Binding-site contacts:
Ligand atom C12 contacts residue SER185 of chain 1.A at 3.6 Å.
Ligand atom C13 contacts residue PHE249 of chain 1.A at 3.8 Å (hydrophobic).
Ligand atom C10 contacts residue PHE171 of chain 1.A at 3.8 Å (hydrophobic).
Ligand atom C22 contacts residue TRP272 of chain 1.A at 3.8 Å (hydrophobic).
Ligand atom O1 contacts residue TYR275 of chain 1.A at 3.6 Å.
Ligand atom C17 contacts residue ASN271 of chain 1.A at 3.6 Å.
Ligand atom C2 contacts residue ASP91 of chain 1.A at 3.6 Å.
Ligand atom C1 contacts residue PHE248 of chain 1.A at 3.8 Å (hydrophobic).
Ligand atom O3 contacts residue ASN271 of chain 1.A at 2.8 Å (h-bond).
Ligand atom C16 contacts residue ASP91 of chain 1.A at 3.2 Å.
Ligand atom C23 contacts residue TRP87 of chain 1.A at 3.7 Å (hydrophobic).
Ligand atom C11 contacts residue ASN252 of chain 1.A at 3.5 Å.
Ligand atom C1 contacts residue ASN271 of chain 1.A at 3.5 Å.
Ligand atom N2 contacts residue ASN271 of chain 1.A at 2.8 Å (h-bond).
Ligand atom O4 contacts residue ASN271 of chain 1.A at 3.4 Å (h-bond).
Ligand atom C23 contacts residue TYR275 of chain 1.A at 3.5 Å (hydrophobic).
Ligand atom C10 contacts residue ASN252 of chain 1.A at 3.3 Å.
Ligand atom C21 contacts residue TRP272 of chain 1.A at 3.7 Å (hydrophobic).
Ligand atom C18 contacts residue ASN271 of chain 1.A at 3.4 Å.
Ligand atom O1 contacts residue TRP245 of chain 1.A at 3.8 Å.
Ligand atom O1 contacts residue ASN271 of chain 1.A at 2.8 Å (h-bond).
Ligand atom C6 contacts residue SER181 of chain 1.A at 3.6 Å.
Ligand atom C24 contacts residue ASN271 of chain 1.A at 3.2 Å.
Ligand atom O3 contacts residue TYR275 of chain 1.A at 3.4 Å (h-bond).
Ligand atom N1 contacts residue SER181 of chain 1.A at 2.8 Å (h-bond).
Ligand atom O2 contacts residue PHE248 of chain 1.A at 3.6 Å.
Ligand atom C19 contacts residue ASN271 of chain 1.A at 3.7 Å.
Ligand atom C5 contacts residue PHE171 of chain 1.A at 3.8 Å (hydrophobic).
Ligand atom N2 contacts residue ASP91 of chain 1.A at 3.1 Å (salt-bridge).
Ligand atom C3 contacts residue PHE249 of chain 1.A at 3.6 Å (hydrophobic).
Ligand atom C14 contacts residue VAL95 of chain 1.A at 3.8 Å (hydrophobic).
Ligand atom C9 contacts residue TYR177 of chain 1.A at 3.6 Å (hydrophobic).
Ligand atom C9 contacts residue ASN252 of chain 1.A at 3.5 Å.
Ligand atom C11 contacts residue PHE171 of chain 1.A at 3.4 Å (hydrophobic).
Ligand atom C14 contacts residue PHE249 of chain 1.A at 3.6 Å (hydrophobic).
Ligand atom C1 contacts residue ASP91 of chain 1.A at 3.5 Å.
Ligand atom O1 contacts residue ASP91 of chain 1.A at 2.7 Å (salt-bridge).
Ligand atom C12 contacts residue VAL92 of chain 1.A at 3.8 Å (hydrophobic).
Ligand atom C8 contacts residue PHE171 of chain 1.A at 3.4 Å (hydrophobic).
Ligand atom C15 contacts residue ASP91 of chain 1.A at 3.3 Å.

This small molecule binds to this protein.
Small molecule (SMILES): COc1ccccc1OCCNC[C@H](O)COc1cccc2[nH]c3ccccc3c12

Sequence of chain 1.A:
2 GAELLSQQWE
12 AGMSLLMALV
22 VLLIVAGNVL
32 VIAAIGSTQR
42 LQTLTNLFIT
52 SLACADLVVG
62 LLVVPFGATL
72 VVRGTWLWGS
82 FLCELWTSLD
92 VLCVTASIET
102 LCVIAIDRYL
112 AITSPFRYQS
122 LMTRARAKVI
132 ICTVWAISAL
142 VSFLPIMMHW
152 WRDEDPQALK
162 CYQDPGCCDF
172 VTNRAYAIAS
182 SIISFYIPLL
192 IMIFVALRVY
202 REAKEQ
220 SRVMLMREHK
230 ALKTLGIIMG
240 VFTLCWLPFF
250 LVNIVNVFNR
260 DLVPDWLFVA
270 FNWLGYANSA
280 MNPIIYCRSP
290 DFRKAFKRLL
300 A